A small-molecule ligand and the protein it binds are described below.
Small molecule (SMILES): N[C@@H](CCC(=O)O)C(=O)O

Sequence of chain 1.B:
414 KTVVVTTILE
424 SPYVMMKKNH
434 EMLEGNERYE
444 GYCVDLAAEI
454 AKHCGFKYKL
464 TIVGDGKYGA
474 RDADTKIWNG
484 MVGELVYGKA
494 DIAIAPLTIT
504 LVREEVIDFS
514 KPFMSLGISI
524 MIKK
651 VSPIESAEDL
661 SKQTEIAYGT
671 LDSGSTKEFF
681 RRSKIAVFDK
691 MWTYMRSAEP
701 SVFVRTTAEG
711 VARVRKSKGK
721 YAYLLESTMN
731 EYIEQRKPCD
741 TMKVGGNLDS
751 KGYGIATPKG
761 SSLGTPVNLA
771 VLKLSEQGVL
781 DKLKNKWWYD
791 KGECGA

Binding-site contacts:
Ligand atom O contacts residue TYR471 of chain 1.B at 3.2 Å.
Ligand atom CA contacts residue GLU726 of chain 1.B at 3.2 Å.
Ligand atom C contacts residue TYR471 of chain 1.B at 3.4 Å (hydrophobic).
Ligand atom CD contacts residue SER675 of chain 1.B at 4.2 Å.
Ligand atom O contacts residue THR501 of chain 1.B at 3.4 Å (h-bond).
Ligand atom OE1 contacts residue LEU725 of chain 1.B at 4.2 Å.
Ligand atom N contacts residue THR501 of chain 1.B at 3.8 Å.
Ligand atom OXT contacts residue ARG506 of chain 1.B at 4.2 Å.
Ligand atom CG contacts residue THR676 of chain 1.B at 4.2 Å.
Ligand atom OE2 contacts residue SER675 of chain 1.B at 3.3 Å (h-bond).
Ligand atom OXT contacts residue SER675 of chain 1.B at 3.3 Å (h-bond).
Ligand atom CD contacts residue THR676 of chain 1.B at 3.2 Å.
Ligand atom OXT contacts residue THR501 of chain 1.B at 3.4 Å (h-bond).
Ligand atom N contacts residue PRO499 of chain 1.B at 4.0 Å.
Ligand atom OXT contacts residue TYR471 of chain 1.B at 3.9 Å.
Ligand atom O contacts residue PRO499 of chain 1.B at 3.2 Å (h-bond).
Ligand atom CB contacts residue GLU726 of chain 1.B at 4.2 Å.
Ligand atom O contacts residue LEU500 of chain 1.B at 3.9 Å.
Ligand atom CB contacts residue GLY674 of chain 1.B at 3.6 Å.
Ligand atom CA contacts residue TYR471 of chain 1.B at 3.7 Å (hydrophobic).
Ligand atom CD contacts residue LEU671 of chain 1.B at 3.9 Å (hydrophobic).
Ligand atom OE1 contacts residue THR676 of chain 1.B at 2.8 Å (h-bond).
Ligand atom C contacts residue GLU726 of chain 1.B at 4.2 Å.
Ligand atom OE2 contacts residue LEU671 of chain 1.B at 3.7 Å.
Ligand atom N contacts residue TYR471 of chain 1.B at 3.3 Å.
Ligand atom CB contacts residue SER675 of chain 1.B at 3.6 Å.
Ligand atom OXT contacts residue GLY674 of chain 1.B at 3.4 Å.
Ligand atom CG contacts residue LEU671 of chain 1.B at 4.0 Å (hydrophobic).
Ligand atom N contacts residue TYR753 of chain 1.B at 3.7 Å.
Ligand atom C contacts residue THR501 of chain 1.B at 3.1 Å.
Ligand atom N contacts residue GLU726 of chain 1.B at 3.2 Å (salt-bridge).
Ligand atom C contacts residue SER675 of chain 1.B at 4.1 Å.
Ligand atom CG contacts residue GLU726 of chain 1.B at 3.9 Å.
Ligand atom CA contacts residue THR501 of chain 1.B at 3.3 Å.
Ligand atom OE2 contacts residue GLY674 of chain 1.B at 3.5 Å.
Ligand atom CA contacts residue SER675 of chain 1.B at 4.2 Å.
Ligand atom OE1 contacts residue LEU671 of chain 1.B at 4.1 Å.
Ligand atom CB contacts residue TYR471 of chain 1.B at 3.7 Å (hydrophobic).
Ligand atom OE1 contacts residue LEU724 of chain 1.B at 4.1 Å.
Ligand atom OE2 contacts residue THR676 of chain 1.B at 3.4 Å (h-bond).